Sequence of chain 1.C:
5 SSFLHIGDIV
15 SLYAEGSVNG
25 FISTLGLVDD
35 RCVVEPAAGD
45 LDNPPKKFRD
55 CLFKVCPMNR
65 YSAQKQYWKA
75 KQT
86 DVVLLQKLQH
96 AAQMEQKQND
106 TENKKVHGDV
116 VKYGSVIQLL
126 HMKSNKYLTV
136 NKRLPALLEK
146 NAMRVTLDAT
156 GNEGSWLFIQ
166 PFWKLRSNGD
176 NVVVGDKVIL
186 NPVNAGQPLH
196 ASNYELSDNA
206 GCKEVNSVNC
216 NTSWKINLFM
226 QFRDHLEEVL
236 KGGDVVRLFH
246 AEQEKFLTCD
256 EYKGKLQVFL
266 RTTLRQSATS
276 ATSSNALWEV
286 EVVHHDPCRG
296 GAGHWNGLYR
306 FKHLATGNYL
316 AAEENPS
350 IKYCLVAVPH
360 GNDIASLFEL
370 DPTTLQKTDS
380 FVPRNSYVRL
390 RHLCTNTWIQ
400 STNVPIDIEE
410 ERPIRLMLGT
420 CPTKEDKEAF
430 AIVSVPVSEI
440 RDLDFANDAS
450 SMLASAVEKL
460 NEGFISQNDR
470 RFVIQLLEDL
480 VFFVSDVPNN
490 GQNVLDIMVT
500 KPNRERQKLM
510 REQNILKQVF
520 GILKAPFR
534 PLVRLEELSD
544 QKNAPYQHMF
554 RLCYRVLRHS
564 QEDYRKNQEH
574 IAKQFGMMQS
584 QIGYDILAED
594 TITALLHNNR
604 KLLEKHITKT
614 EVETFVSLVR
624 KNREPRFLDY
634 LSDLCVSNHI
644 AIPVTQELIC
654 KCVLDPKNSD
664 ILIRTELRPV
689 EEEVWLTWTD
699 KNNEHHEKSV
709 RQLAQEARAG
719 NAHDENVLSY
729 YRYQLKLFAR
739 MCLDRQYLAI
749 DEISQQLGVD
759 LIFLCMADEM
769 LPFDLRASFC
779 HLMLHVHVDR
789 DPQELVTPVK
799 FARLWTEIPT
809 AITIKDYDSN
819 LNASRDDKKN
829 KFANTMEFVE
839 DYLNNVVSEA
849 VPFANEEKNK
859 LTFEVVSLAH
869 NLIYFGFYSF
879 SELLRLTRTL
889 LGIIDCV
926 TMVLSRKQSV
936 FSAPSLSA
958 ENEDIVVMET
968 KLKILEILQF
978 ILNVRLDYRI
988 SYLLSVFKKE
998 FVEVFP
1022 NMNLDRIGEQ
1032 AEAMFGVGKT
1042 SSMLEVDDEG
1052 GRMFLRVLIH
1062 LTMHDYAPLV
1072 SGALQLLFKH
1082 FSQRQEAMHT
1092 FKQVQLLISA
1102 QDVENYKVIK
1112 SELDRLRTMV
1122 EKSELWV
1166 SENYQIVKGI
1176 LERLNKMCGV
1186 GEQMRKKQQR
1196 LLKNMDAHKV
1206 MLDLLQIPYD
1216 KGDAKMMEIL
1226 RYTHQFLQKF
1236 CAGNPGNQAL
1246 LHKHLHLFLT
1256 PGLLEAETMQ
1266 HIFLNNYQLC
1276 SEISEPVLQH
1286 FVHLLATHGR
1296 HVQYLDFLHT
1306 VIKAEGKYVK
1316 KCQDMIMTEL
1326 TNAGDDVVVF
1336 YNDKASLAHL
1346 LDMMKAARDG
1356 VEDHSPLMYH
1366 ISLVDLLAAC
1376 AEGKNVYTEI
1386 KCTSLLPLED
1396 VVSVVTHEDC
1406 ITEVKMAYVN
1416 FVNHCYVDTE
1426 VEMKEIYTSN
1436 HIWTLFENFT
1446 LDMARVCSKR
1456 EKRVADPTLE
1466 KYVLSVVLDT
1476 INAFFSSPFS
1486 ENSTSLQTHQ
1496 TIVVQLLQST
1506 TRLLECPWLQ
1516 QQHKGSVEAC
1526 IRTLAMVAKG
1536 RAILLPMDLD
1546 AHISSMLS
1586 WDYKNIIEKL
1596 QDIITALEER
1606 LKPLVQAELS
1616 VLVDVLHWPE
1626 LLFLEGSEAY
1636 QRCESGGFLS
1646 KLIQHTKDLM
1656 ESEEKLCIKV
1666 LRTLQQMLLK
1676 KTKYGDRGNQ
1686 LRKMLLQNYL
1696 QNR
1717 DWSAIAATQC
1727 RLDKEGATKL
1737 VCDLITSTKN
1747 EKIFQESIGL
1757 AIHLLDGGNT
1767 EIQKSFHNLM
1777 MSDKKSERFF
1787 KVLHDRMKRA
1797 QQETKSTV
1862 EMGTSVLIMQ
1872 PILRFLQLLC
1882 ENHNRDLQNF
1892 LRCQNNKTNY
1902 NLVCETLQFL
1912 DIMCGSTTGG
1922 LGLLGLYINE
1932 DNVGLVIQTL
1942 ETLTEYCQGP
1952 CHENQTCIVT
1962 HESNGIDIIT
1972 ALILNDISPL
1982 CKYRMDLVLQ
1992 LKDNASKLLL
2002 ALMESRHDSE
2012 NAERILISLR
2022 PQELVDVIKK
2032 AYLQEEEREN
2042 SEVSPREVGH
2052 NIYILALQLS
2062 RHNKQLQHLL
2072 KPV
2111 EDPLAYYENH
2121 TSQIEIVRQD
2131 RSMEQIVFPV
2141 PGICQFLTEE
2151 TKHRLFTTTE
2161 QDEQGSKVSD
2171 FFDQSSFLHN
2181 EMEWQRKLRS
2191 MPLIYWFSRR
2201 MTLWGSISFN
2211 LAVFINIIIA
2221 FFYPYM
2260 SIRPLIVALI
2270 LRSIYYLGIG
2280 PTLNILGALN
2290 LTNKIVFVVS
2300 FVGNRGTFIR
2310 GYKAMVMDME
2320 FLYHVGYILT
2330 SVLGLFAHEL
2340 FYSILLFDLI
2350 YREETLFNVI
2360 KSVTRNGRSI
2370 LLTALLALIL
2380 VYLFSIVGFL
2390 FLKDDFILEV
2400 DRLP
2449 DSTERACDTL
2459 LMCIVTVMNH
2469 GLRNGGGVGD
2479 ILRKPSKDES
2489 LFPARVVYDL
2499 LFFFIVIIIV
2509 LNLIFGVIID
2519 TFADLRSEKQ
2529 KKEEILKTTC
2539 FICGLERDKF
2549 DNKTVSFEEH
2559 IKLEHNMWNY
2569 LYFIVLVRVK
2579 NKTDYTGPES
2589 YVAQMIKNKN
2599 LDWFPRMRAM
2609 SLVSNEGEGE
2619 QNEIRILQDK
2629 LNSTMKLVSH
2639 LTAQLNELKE

A protein and the small-molecule ligand that binds it are described below.
Small molecule (SMILES): O=P(O)(O)O[C@@H]1[C@H](O)[C@H](O)[C@@H](OP(=O)(O)O)[C@H](OP(=O)(O)O)[C@H]1O

Binding-site contacts:
Ligand atom O5 contacts residue ARG270 of chain 1.C at 4.3 Å.
Ligand atom O43 contacts residue ARG270 of chain 1.C at 4.1 Å.
Ligand atom O42 contacts residue LEU269 of chain 1.C at 3.5 Å (h-bond).
Ligand atom C5 contacts residue LYS569 of chain 1.C at 3.9 Å.
Ligand atom O11 contacts residue ARG568 of chain 1.C at 3.2 Å (salt-bridge).
Ligand atom O51 contacts residue TYR567 of chain 1.C at 4.0 Å.
Ligand atom O6 contacts residue TYR567 of chain 1.C at 3.8 Å.
Ligand atom O1 contacts residue ARG568 of chain 1.C at 3.3 Å (salt-bridge).
Ligand atom O52 contacts residue ARG510 of chain 1.C at 3.5 Å (salt-bridge).
Ligand atom P5 contacts residue LYS507 of chain 1.C at 4.1 Å.
Ligand atom O6 contacts residue ARG270 of chain 1.C at 4.2 Å.
Ligand atom P5 contacts residue ARG510 of chain 1.C at 4.0 Å.
Ligand atom O51 contacts residue LYS569 of chain 1.C at 3.8 Å.
Ligand atom O43 contacts residue THR268 of chain 1.C at 3.0 Å (h-bond).
Ligand atom P4 contacts residue THR268 of chain 1.C at 3.8 Å.
Ligand atom O52 contacts residue LYS569 of chain 1.C at 3.8 Å.
Ligand atom O42 contacts residue THR268 of chain 1.C at 3.6 Å (h-bond).
Ligand atom O6 contacts residue LYS569 of chain 1.C at 3.4 Å.
Ligand atom O42 contacts residue ARG266 of chain 1.C at 4.2 Å.
Ligand atom P5 contacts residue LYS569 of chain 1.C at 3.9 Å.
Ligand atom O5 contacts residue LYS569 of chain 1.C at 3.1 Å.
Ligand atom O41 contacts residue ARG266 of chain 1.C at 3.8 Å.
Ligand atom P4 contacts residue ARG266 of chain 1.C at 3.6 Å.
Ligand atom O52 contacts residue TYR567 of chain 1.C at 2.4 Å (h-bond).
Ligand atom O51 contacts residue GLU511 of chain 1.C at 4.3 Å.
Ligand atom C5 contacts residue ARG270 of chain 1.C at 4.0 Å.
Ligand atom O4 contacts residue ARG270 of chain 1.C at 3.7 Å.
Ligand atom C6 contacts residue ARG568 of chain 1.C at 4.3 Å.
Ligand atom O53 contacts residue LYS507 of chain 1.C at 3.5 Å (salt-bridge).
Ligand atom P5 contacts residue TYR567 of chain 1.C at 3.7 Å.
Ligand atom P5 contacts residue ARG270 of chain 1.C at 3.7 Å.
Ligand atom O52 contacts residue LYS507 of chain 1.C at 4.1 Å.
Ligand atom O51 contacts residue ARG510 of chain 1.C at 3.3 Å (salt-bridge).
Ligand atom O52 contacts residue ARG270 of chain 1.C at 3.7 Å.
Ligand atom P1 contacts residue ARG568 of chain 1.C at 4.2 Å.
Ligand atom O43 contacts residue ARG266 of chain 1.C at 2.5 Å (salt-bridge).
Ligand atom C6 contacts residue LYS569 of chain 1.C at 3.6 Å.
Ligand atom O3 contacts residue ARG568 of chain 1.C at 3.7 Å.
Ligand atom O53 contacts residue ARG270 of chain 1.C at 2.7 Å (salt-bridge).
Ligand atom O51 contacts residue LYS507 of chain 1.C at 3.6 Å.